Binding-site contacts:
Ligand atom C5 contacts residue ASN101 of chain 1.A at 4.3 Å.
Ligand atom O5 contacts residue ASN101 of chain 1.A at 3.1 Å.
Ligand atom C7 contacts residue LYS133 of chain 1.A at 3.7 Å.
Ligand atom C2 contacts residue ASN101 of chain 1.A at 4.0 Å.
Ligand atom C8 contacts residue LYS133 of chain 1.A at 2.8 Å.
Ligand atom C1 contacts residue ASN101 of chain 1.A at 2.9 Å.
Ligand atom O7 contacts residue LYS133 of chain 1.A at 4.0 Å.
Ligand atom N2 contacts residue ASN101 of chain 1.A at 3.8 Å.
Ligand atom O6 contacts residue ASN101 of chain 1.A at 4.4 Å.

The protein below binds the small molecule below.
Small molecule (SMILES): CC(=O)N[C@@H]1[C@@H](O)[C@H](O)[C@@H](CO)O[C@H]1O

Sequence of chain 1.A:
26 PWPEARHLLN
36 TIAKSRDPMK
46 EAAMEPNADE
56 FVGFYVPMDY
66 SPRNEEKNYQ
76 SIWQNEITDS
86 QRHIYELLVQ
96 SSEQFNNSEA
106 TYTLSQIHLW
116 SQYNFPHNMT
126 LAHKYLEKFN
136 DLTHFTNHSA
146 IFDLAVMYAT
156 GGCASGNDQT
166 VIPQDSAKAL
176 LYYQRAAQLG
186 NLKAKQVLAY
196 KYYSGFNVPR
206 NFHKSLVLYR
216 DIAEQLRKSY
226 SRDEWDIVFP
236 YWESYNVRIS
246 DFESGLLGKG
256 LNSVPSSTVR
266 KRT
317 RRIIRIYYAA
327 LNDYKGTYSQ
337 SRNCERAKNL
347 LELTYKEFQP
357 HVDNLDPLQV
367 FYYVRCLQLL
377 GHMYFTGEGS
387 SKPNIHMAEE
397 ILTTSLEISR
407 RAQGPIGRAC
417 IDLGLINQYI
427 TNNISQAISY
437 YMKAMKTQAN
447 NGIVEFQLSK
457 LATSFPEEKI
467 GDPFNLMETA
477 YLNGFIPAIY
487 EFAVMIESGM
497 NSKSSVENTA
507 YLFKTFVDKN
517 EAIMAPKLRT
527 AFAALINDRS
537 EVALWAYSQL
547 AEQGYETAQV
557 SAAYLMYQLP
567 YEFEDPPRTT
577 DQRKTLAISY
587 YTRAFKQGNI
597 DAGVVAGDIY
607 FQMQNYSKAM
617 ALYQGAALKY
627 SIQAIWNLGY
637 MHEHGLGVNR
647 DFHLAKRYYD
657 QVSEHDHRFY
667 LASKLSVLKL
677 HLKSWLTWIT